A small-molecule ligand and the protein it binds are described below.
Small molecule (SMILES): CCCCCCCC(=O)O

Binding-site contacts:
Ligand atom C6 contacts residue GLY72 of chain 1.A at 4.4 Å.
Ligand atom C8 contacts residue PRO110 of chain 1.A at 3.7 Å (hydrophobic).
Ligand atom C6 contacts residue PHE139 of chain 1.A at 4.0 Å (hydrophobic).
Ligand atom C2 contacts residue SER10 of chain 1.A at 3.8 Å.
Ligand atom C5 contacts residue LEU76 of chain 1.A at 4.4 Å (hydrophobic).
Ligand atom C4 contacts residue ILE156 of chain 1.A at 4.2 Å (hydrophobic).
Ligand atom C5 contacts residue GLY72 of chain 1.A at 3.6 Å.
Ligand atom C5 contacts residue LEU11 of chain 1.A at 4.4 Å (hydrophobic).
Ligand atom C7 contacts residue LEU109 of chain 1.A at 4.2 Å (hydrophobic).
Ligand atom C4 contacts residue LEU11 of chain 1.A at 4.0 Å (hydrophobic).
Ligand atom O2 contacts residue SER43 of chain 1.A at 3.9 Å.
Ligand atom C6 contacts residue LEU11 of chain 1.A at 4.0 Å (hydrophobic).
Ligand atom C1 contacts residue HIS157 of chain 1.A at 3.8 Å.
Ligand atom O1 contacts residue GLY44 of chain 1.A at 4.2 Å.
Ligand atom O2 contacts residue ASP9 of chain 1.A at 3.1 Å.
Ligand atom C3 contacts residue ASP9 of chain 1.A at 3.9 Å.
Ligand atom C2 contacts residue LEU11 of chain 1.A at 4.1 Å (hydrophobic).
Ligand atom C8 contacts residue TYR145 of chain 1.A at 3.7 Å (hydrophobic).
Ligand atom C1 contacts residue GLY44 of chain 1.A at 3.9 Å.
Ligand atom O1 contacts residue SER10 of chain 1.A at 3.3 Å.
Ligand atom C2 contacts residue HIS157 of chain 1.A at 4.0 Å.
Ligand atom O2 contacts residue GLY44 of chain 1.A at 2.9 Å (h-bond).
Ligand atom C8 contacts residue LEU109 of chain 1.A at 4.4 Å (hydrophobic).
Ligand atom C1 contacts residue SER10 of chain 1.A at 3.1 Å.
Ligand atom C5 contacts residue ASN73 of chain 1.A at 4.5 Å.
Ligand atom O1 contacts residue HIS157 of chain 1.A at 2.8 Å (h-bond).
Ligand atom C8 contacts residue LEU76 of chain 1.A at 4.2 Å (hydrophobic).
Ligand atom O2 contacts residue ASN73 of chain 1.A at 3.0 Å (h-bond).
Ligand atom O1 contacts residue ASN73 of chain 1.A at 3.6 Å (h-bond).
Ligand atom C1 contacts residue ASP9 of chain 1.A at 4.1 Å.
Ligand atom C3 contacts residue ASN73 of chain 1.A at 3.3 Å.
Ligand atom C7 contacts residue ARG108 of chain 1.A at 3.4 Å.
Ligand atom C3 contacts residue GLY72 of chain 1.A at 4.3 Å.
Ligand atom O2 contacts residue ASP45 of chain 1.A at 4.3 Å.
Ligand atom O2 contacts residue SER10 of chain 1.A at 2.9 Å (h-bond).
Ligand atom C8 contacts residue ARG108 of chain 1.A at 3.6 Å.
Ligand atom C1 contacts residue ASN73 of chain 1.A at 3.3 Å.
Ligand atom C2 contacts residue ASN73 of chain 1.A at 3.8 Å.
Ligand atom C7 contacts residue LEU76 of chain 1.A at 4.3 Å (hydrophobic).
Ligand atom C2 contacts residue ASP9 of chain 1.A at 3.5 Å.

Sequence of chain 1.A:
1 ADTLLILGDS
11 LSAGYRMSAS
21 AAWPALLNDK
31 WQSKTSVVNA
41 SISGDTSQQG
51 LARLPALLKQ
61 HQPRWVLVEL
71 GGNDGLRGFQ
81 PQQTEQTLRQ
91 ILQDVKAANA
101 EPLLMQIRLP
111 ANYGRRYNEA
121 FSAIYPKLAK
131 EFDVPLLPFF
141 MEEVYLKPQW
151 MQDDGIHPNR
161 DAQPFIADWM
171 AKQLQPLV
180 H